Sequence of chain 1.C:
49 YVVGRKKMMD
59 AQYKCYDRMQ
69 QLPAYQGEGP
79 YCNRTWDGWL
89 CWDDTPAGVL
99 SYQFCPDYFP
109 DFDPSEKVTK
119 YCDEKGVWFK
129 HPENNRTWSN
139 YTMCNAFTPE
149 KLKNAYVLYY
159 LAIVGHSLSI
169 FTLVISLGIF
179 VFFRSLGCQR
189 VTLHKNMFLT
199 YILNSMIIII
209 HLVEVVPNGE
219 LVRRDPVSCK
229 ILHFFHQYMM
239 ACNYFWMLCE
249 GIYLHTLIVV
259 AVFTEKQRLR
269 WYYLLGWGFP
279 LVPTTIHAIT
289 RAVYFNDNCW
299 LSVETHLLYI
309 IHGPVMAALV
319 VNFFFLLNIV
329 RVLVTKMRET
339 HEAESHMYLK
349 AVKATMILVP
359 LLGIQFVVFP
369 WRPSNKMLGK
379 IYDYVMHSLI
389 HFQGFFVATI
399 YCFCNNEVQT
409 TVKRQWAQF

A protein and the small-molecule ligand that binds it are described below.
Small molecule (SMILES): CC(=O)N[C@@H]1[C@@H](O)[C@H](O)[C@@H](CO)O[C@H]1O

Binding-site contacts:
Ligand atom O7 contacts residue TYR79 of chain 1.C at 4.4 Å.
Ligand atom O5 contacts residue TYR79 of chain 1.C at 4.1 Å.
Ligand atom C2 contacts residue ASN81 of chain 1.C at 2.4 Å.
Ligand atom C8 contacts residue ASN81 of chain 1.C at 4.3 Å.
Ligand atom C3 contacts residue ASN81 of chain 1.C at 3.8 Å.
Ligand atom C7 contacts residue ASN81 of chain 1.C at 3.2 Å.
Ligand atom N2 contacts residue ASN81 of chain 1.C at 2.8 Å (h-bond).
Ligand atom C6 contacts residue TYR79 of chain 1.C at 4.4 Å (hydrophobic).
Ligand atom C4 contacts residue ASN81 of chain 1.C at 4.2 Å.
Ligand atom O6 contacts residue GLY124 of chain 1.C at 3.0 Å (h-bond).
Ligand atom C5 contacts residue ASN81 of chain 1.C at 3.7 Å.
Ligand atom C1 contacts residue ASN81 of chain 1.C at 1.4 Å.
Ligand atom O7 contacts residue ASN81 of chain 1.C at 3.1 Å (h-bond).
Ligand atom O5 contacts residue ASN81 of chain 1.C at 2.4 Å (h-bond).
Ligand atom C6 contacts residue GLY124 of chain 1.C at 3.4 Å.